Sequence of chain 2.A:
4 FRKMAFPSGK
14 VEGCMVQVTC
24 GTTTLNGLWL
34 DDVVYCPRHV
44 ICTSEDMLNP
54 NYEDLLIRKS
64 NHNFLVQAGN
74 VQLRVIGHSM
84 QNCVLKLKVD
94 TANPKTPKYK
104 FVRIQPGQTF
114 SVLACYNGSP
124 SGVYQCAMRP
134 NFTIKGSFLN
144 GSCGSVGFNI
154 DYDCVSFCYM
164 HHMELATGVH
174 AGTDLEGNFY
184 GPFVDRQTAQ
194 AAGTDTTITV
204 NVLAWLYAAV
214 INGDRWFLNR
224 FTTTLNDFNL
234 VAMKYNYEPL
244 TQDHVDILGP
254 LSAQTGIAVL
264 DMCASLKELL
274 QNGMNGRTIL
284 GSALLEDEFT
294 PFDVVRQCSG

Binding-site contacts:
Ligand atom C22 contacts residue HIS42 of chain 2.A at 3.8 Å.
Ligand atom C2 contacts residue ALA192 of chain 2.A at 3.5 Å (hydrophobic).
Ligand atom C15 contacts residue HIS165 of chain 2.A at 3.9 Å.
Ligand atom O32 contacts residue MET166 of chain 2.A at 3.2 Å.
Ligand atom C15 contacts residue HIS42 of chain 2.A at 3.6 Å.
Ligand atom C30 contacts residue GLU167 of chain 2.A at 3.8 Å.
Ligand atom O8 contacts residue GLU167 of chain 2.A at 3.1 Å (salt-bridge).
Ligand atom C3 contacts residue THR191 of chain 2.A at 3.4 Å.
Ligand atom C26 contacts residue TYR55 of chain 2.A at 3.8 Å (hydrophobic).
Ligand atom N16 contacts residue CYS146 of chain 2.A at 2.8 Å (h-bond).
Ligand atom C17 contacts residue CYS146 of chain 2.A at 2.6 Å (hydrophobic).
Ligand atom C18 contacts residue CYS146 of chain 2.A at 3.0 Å (hydrophobic).
Ligand atom C7 contacts residue MET166 of chain 2.A at 3.7 Å (hydrophobic).
Ligand atom C2 contacts residue THR191 of chain 2.A at 3.2 Å.
Ligand atom O33 contacts residue GLY144 of chain 2.A at 3.3 Å (h-bond).
Ligand atom N16 contacts residue HIS165 of chain 2.A at 3.3 Å (h-bond).
Ligand atom C31 contacts residue GLU167 of chain 2.A at 3.7 Å.
Ligand atom C20 contacts residue PHE141 of chain 2.A at 3.7 Å (hydrophobic).
Ligand atom C2 contacts residue GLN190 of chain 2.A at 3.7 Å.
Ligand atom C4 contacts residue LEU168 of chain 2.A at 3.4 Å (hydrophobic).
Ligand atom O33 contacts residue CYS146 of chain 2.A at 2.5 Å (h-bond).
Ligand atom C27 contacts residue ASP188 of chain 2.A at 3.9 Å.
Ligand atom C24 contacts residue HIS42 of chain 2.A at 3.6 Å.
Ligand atom C26 contacts residue MET50 of chain 2.A at 3.6 Å (hydrophobic).
Ligand atom C7 contacts residue THR191 of chain 2.A at 3.1 Å.
Ligand atom C11 contacts residue GLU167 of chain 2.A at 3.7 Å.
Ligand atom O32 contacts residue GLU167 of chain 2.A at 3.0 Å (salt-bridge).
Ligand atom O31 contacts residue GLN190 of chain 2.A at 3.3 Å.
Ligand atom C1 contacts residue ALA192 of chain 2.A at 3.7 Å (hydrophobic).
Ligand atom N10 contacts residue GLU167 of chain 2.A at 2.6 Å (salt-bridge).
Ligand atom O34 contacts residue HIS42 of chain 2.A at 3.7 Å.
Ligand atom C26 contacts residue ASP188 of chain 2.A at 3.8 Å.
Ligand atom C22 contacts residue CYS146 of chain 2.A at 1.8 Å (hydrophobic).
Ligand atom C9 contacts residue MET166 of chain 2.A at 3.8 Å (hydrophobic).
Ligand atom C21 contacts residue ASN143 of chain 2.A at 3.2 Å.
Ligand atom C20 contacts residue GLU167 of chain 2.A at 3.7 Å.
Ligand atom C9 contacts residue GLU167 of chain 2.A at 3.3 Å.
Ligand atom C14 contacts residue HIS165 of chain 2.A at 3.6 Å.
Ligand atom O33 contacts residue SER145 of chain 2.A at 3.6 Å (h-bond).
Ligand atom O8 contacts residue MET166 of chain 2.A at 3.2 Å.

This protein binds this small molecule.
Small molecule (SMILES): CC(C)C[C@@H](CO)NC(=O)[C@H](CC(C)C)NC(=O)[C@H](CC(C)C)NC(=O)OCc1ccccc1